Sequence of chain 3.A:
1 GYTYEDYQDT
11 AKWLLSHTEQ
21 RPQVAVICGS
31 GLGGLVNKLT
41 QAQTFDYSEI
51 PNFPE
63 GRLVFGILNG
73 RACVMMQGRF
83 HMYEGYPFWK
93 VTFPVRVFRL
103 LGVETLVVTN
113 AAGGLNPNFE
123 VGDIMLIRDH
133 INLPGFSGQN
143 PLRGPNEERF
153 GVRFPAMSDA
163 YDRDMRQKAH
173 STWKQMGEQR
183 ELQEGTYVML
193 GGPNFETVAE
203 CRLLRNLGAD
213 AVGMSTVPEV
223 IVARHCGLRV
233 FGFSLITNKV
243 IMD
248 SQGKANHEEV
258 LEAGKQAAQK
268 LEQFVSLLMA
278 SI

The small molecule below binds the protein below.
Small molecule (SMILES): O=c1[nH]cnc2nc[nH]c12

Binding-site contacts:
Ligand atom N9 contacts residue GLY115 of chain 3.A at 4.0 Å.
Ligand atom C5 contacts residue ALA114 of chain 3.A at 4.0 Å (hydrophobic).
Ligand atom N9 contacts residue VAL214 of chain 3.A at 4.0 Å.
Ligand atom O6 contacts residue GLU198 of chain 3.A at 3.7 Å.
Ligand atom C2 contacts residue GLY215 of chain 3.A at 4.2 Å.
Ligand atom N1 contacts residue VAL214 of chain 3.A at 3.8 Å.
Ligand atom C4 contacts residue VAL214 of chain 3.A at 3.5 Å (hydrophobic).
Ligand atom C2 contacts residue GLU198 of chain 3.A at 3.3 Å.
Ligand atom C2 contacts residue VAL214 of chain 3.A at 3.7 Å (hydrophobic).
Ligand atom C8 contacts residue ASN240 of chain 3.A at 3.9 Å.
Ligand atom N3 contacts residue PHE197 of chain 3.A at 4.0 Å.
Ligand atom C5 contacts residue GLY115 of chain 3.A at 3.4 Å.
Ligand atom C2 contacts residue PHE197 of chain 3.A at 3.9 Å (hydrophobic).
Ligand atom N7 contacts residue ALA114 of chain 3.A at 3.5 Å.
Ligand atom C6 contacts residue ASN240 of chain 3.A at 3.6 Å.
Ligand atom O6 contacts residue LYS241 of chain 3.A at 3.2 Å.
Ligand atom C5 contacts residue ASN240 of chain 3.A at 3.9 Å.
Ligand atom C8 contacts residue ALA113 of chain 3.A at 4.0 Å (hydrophobic).
Ligand atom N3 contacts residue MET216 of chain 3.A at 4.2 Å.
Ligand atom O6 contacts residue ASN240 of chain 3.A at 2.6 Å (h-bond).
Ligand atom C8 contacts residue GLY115 of chain 3.A at 3.6 Å.
Ligand atom C6 contacts residue GLU198 of chain 3.A at 3.6 Å.
Ligand atom C6 contacts residue PHE197 of chain 3.A at 3.9 Å (hydrophobic).
Ligand atom C4 contacts residue PHE197 of chain 3.A at 4.0 Å (hydrophobic).
Ligand atom C5 contacts residue VAL214 of chain 3.A at 4.0 Å (hydrophobic).
Ligand atom C8 contacts residue ALA114 of chain 3.A at 3.5 Å (hydrophobic).
Ligand atom C4 contacts residue GLY115 of chain 3.A at 3.8 Å.
Ligand atom C5 contacts residue PHE197 of chain 3.A at 3.9 Å (hydrophobic).
Ligand atom N7 contacts residue GLY115 of chain 3.A at 3.3 Å (h-bond).
Ligand atom C8 contacts residue THR239 of chain 3.A at 3.6 Å.
Ligand atom O6 contacts residue GLY115 of chain 3.A at 3.7 Å.
Ligand atom C6 contacts residue GLY115 of chain 3.A at 3.8 Å.
Ligand atom N3 contacts residue VAL214 of chain 3.A at 3.5 Å (h-bond).
Ligand atom N9 contacts residue ALA114 of chain 3.A at 3.6 Å.
Ligand atom N7 contacts residue ASN240 of chain 3.A at 2.9 Å (h-bond).
Ligand atom N9 contacts residue ALA113 of chain 3.A at 3.6 Å.
Ligand atom N3 contacts residue GLY215 of chain 3.A at 3.6 Å.
Ligand atom N1 contacts residue GLU198 of chain 3.A at 2.6 Å (salt-bridge).
Ligand atom N7 contacts residue THR239 of chain 3.A at 3.7 Å.
Ligand atom N1 contacts residue PHE197 of chain 3.A at 3.7 Å.